Sequence of chain 1.B:
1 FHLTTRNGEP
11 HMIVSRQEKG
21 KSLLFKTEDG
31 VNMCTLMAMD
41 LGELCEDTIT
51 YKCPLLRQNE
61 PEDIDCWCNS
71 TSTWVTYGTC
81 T

Binding-site contacts:
Ligand atom C4 contacts residue BMA1 of chain 1.P at 3.6 Å.
Ligand atom C2 contacts residue HIS2 of chain 1.B at 4.5 Å.
Ligand atom C1 contacts residue NAG1 of chain 1.N at 1.7 Å.
Ligand atom O3 contacts residue BMA1 of chain 1.P at 1.1 Å.
Ligand atom O2 contacts residue HIS2 of chain 1.B at 3.4 Å (h-bond).
Ligand atom C5 contacts residue NAG1 of chain 1.N at 3.8 Å.
Ligand atom C3 contacts residue NAG1 of chain 1.N at 4.1 Å.
Ligand atom C2 contacts residue NAG1 of chain 1.N at 2.9 Å.
Ligand atom O2 contacts residue BMA1 of chain 1.P at 3.0 Å (h-bond).
Ligand atom O5 contacts residue NAG1 of chain 1.N at 2.5 Å (h-bond).
Ligand atom C3 contacts residue BMA1 of chain 1.P at 2.5 Å.
Ligand atom O6 contacts residue NAG1 of chain 1.N at 4.5 Å.
Ligand atom O2 contacts residue NAG1 of chain 1.N at 3.4 Å (h-bond).
Ligand atom C2 contacts residue BMA1 of chain 1.P at 3.2 Å.
Ligand atom O4 contacts residue BMA1 of chain 1.P at 4.0 Å.

The small molecule below binds the protein below.
Small molecule (SMILES): OC[C@H]1O[C@@H](O)[C@@H](O)[C@@H](O)[C@@H]1O